Sequence of chain 1.G:
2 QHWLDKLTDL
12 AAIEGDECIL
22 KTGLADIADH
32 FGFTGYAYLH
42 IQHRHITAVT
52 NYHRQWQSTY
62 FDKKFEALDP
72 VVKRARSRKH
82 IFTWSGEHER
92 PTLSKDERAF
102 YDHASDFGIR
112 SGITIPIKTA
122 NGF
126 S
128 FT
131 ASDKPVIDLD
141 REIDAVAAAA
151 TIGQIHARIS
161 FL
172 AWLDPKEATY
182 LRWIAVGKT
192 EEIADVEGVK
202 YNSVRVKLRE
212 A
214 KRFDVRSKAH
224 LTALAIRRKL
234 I

Binding-site contacts:
Ligand atom O3 contacts residue TRP57 of chain 1.G at 3.6 Å.
Ligand atom C4 contacts residue PHE101 of chain 1.G at 3.4 Å (hydrophobic).
Ligand atom C22 contacts residue TYR61 of chain 1.G at 3.7 Å (hydrophobic).
Ligand atom O35 contacts residue TYR53 of chain 1.G at 2.8 Å (h-bond).
Ligand atom C25 contacts residue GLN58 of chain 1.G at 4.0 Å.
Ligand atom O36 contacts residue LEU40 of chain 1.G at 3.1 Å.
Ligand atom O3 contacts residue PHE101 of chain 1.G at 3.4 Å.
Ligand atom O35 contacts residue THR129 of chain 1.G at 3.6 Å.
Ligand atom O35 contacts residue TRP85 of chain 1.G at 3.8 Å.
Ligand atom C1 contacts residue ASP70 of chain 1.G at 3.6 Å.
Ligand atom C19 contacts residue TYR53 of chain 1.G at 3.7 Å (hydrophobic).
Ligand atom O10 contacts residue TYR53 of chain 1.G at 3.7 Å.
Ligand atom O36 contacts residue MSE127 of chain 1.G at 3.9 Å.
Ligand atom C22 contacts residue TYR53 of chain 1.G at 4.0 Å (hydrophobic).
Ligand atom C28 contacts residue ALA49 of chain 1.G at 3.9 Å (hydrophobic).
Ligand atom C2 contacts residue ILE110 of chain 1.G at 3.8 Å (hydrophobic).
Ligand atom C5 contacts residue VAL72 of chain 1.G at 3.7 Å (hydrophobic).
Ligand atom C18 contacts residue TYR61 of chain 1.G at 3.7 Å (hydrophobic).
Ligand atom C19 contacts residue ALA38 of chain 1.G at 4.0 Å (hydrophobic).
Ligand atom N11 contacts residue ASP70 of chain 1.G at 2.5 Å (salt-bridge).
Ligand atom C2 contacts residue TRP57 of chain 1.G at 3.8 Å (hydrophobic).
Ligand atom O3 contacts residue ALA105 of chain 1.G at 3.3 Å.
Ligand atom C4 contacts residue TYR102 of chain 1.G at 3.5 Å (hydrophobic).
Ligand atom O36 contacts residue ALA38 of chain 1.G at 3.6 Å.
Ligand atom C13 contacts residue ASP70 of chain 1.G at 3.6 Å.
Ligand atom C15 contacts residue LEU40 of chain 1.G at 3.5 Å (hydrophobic).
Ligand atom C14 contacts residue MSE127 of chain 1.G at 3.6 Å.
Ligand atom O10 contacts residue TRP57 of chain 1.G at 2.9 Å (h-bond).
Ligand atom C18 contacts residue LEU40 of chain 1.G at 3.8 Å (hydrophobic).
Ligand atom C5 contacts residue TRP85 of chain 1.G at 3.5 Å (hydrophobic).
Ligand atom C28 contacts residue PHE62 of chain 1.G at 3.7 Å (hydrophobic).
Ligand atom O3 contacts residue ILE110 of chain 1.G at 3.9 Å.
Ligand atom C14 contacts residue ASP70 of chain 1.G at 3.7 Å.
Ligand atom C4 contacts residue ALA105 of chain 1.G at 3.7 Å (hydrophobic).
Ligand atom C2 contacts residue ASP70 of chain 1.G at 3.9 Å.
Ligand atom C5 contacts residue ASP70 of chain 1.G at 3.8 Å.
Ligand atom C25 contacts residue TYR53 of chain 1.G at 4.0 Å (hydrophobic).
Ligand atom C1 contacts residue TRP85 of chain 1.G at 3.9 Å (hydrophobic).
Ligand atom C14 contacts residue THR129 of chain 1.G at 4.0 Å.
Ligand atom C13 contacts residue TYR53 of chain 1.G at 4.0 Å (hydrophobic).

A protein and the small-molecule ligand that binds it are described below.
Small molecule (SMILES): CCCCCC(=O)CC(=O)N[C@H]1CCOC1=O